Binding-site contacts:
Ligand atom C8 contacts residue ALA179 of chain 1.A at 3.6 Å (hydrophobic).
Ligand atom CE contacts residue GLN67 of chain 1.A at 3.6 Å.
Ligand atom N1 contacts residue GLY153 of chain 1.A at 3.0 Å (h-bond).
Ligand atom C4' contacts residue ASP171 of chain 1.A at 3.6 Å.
Ligand atom N contacts residue GLN77 of chain 1.A at 3.1 Å (h-bond).
Ligand atom N3 contacts residue ILE122 of chain 1.A at 3.1 Å (h-bond).
Ligand atom CA contacts residue GLN67 of chain 1.A at 3.3 Å.
Ligand atom C2 contacts residue CYS120 of chain 1.A at 3.5 Å (hydrophobic).
Ligand atom C5' contacts residue ASP171 of chain 1.A at 3.1 Å.
Ligand atom C1' contacts residue GLU121 of chain 1.A at 3.4 Å.
Ligand atom CG contacts residue GLN67 of chain 1.A at 3.3 Å.
Ligand atom N3 contacts residue GLY98 of chain 1.A at 3.5 Å.
Ligand atom CA contacts residue TYR76 of chain 1.A at 3.3 Å (hydrophobic).
Ligand atom O4' contacts residue SER173 of chain 1.A at 3.6 Å.
Ligand atom CA contacts residue ASP171 of chain 1.A at 3.5 Å.
Ligand atom CG contacts residue ASP171 of chain 1.A at 3.5 Å.
Ligand atom N7 contacts residue ALA179 of chain 1.A at 3.1 Å (h-bond).
Ligand atom O3' contacts residue VAL126 of chain 1.A at 3.3 Å.
Ligand atom CB contacts residue ASP101 of chain 1.A at 3.5 Å.
Ligand atom C4 contacts residue ILE122 of chain 1.A at 3.4 Å (hydrophobic).
Ligand atom C4' contacts residue GLU121 of chain 1.A at 3.5 Å.
Ligand atom O2' contacts residue GLN46 of chain 1.A at 3.1 Å (h-bond).
Ligand atom C2' contacts residue GLU121 of chain 1.A at 3.3 Å.
Ligand atom N contacts residue ASP101 of chain 1.A at 3.0 Å (salt-bridge).
Ligand atom CA contacts residue TYR240 of chain 1.A at 3.4 Å (hydrophobic).
Ligand atom O3' contacts residue GLU121 of chain 1.A at 2.8 Å (salt-bridge).
Ligand atom C3' contacts residue GLU121 of chain 1.A at 3.5 Å.
Ligand atom C8 contacts residue SER173 of chain 1.A at 3.2 Å.
Ligand atom O4' contacts residue GLY98 of chain 1.A at 3.5 Å.
Ligand atom CB contacts residue GLN67 of chain 1.A at 3.1 Å.
Ligand atom O2' contacts residue GLU121 of chain 1.A at 2.5 Å (salt-bridge).
Ligand atom N6 contacts residue ASP152 of chain 1.A at 2.9 Å (salt-bridge).
Ligand atom N contacts residue TYR76 of chain 1.A at 3.3 Å.
Ligand atom C2 contacts residue ILE122 of chain 1.A at 3.2 Å (hydrophobic).
Ligand atom N7 contacts residue PRO178 of chain 1.A at 3.3 Å.
Ligand atom N contacts residue ASP171 of chain 1.A at 2.8 Å (salt-bridge).
Ligand atom N6 contacts residue PRO178 of chain 1.A at 3.2 Å (h-bond).
Ligand atom C5 contacts residue ILE122 of chain 1.A at 3.5 Å (hydrophobic).
Ligand atom SD contacts residue ASP171 of chain 1.A at 3.6 Å (salt-bridge).
Ligand atom C5' contacts residue SER173 of chain 1.A at 3.4 Å.

Sequence of chain 1.A:
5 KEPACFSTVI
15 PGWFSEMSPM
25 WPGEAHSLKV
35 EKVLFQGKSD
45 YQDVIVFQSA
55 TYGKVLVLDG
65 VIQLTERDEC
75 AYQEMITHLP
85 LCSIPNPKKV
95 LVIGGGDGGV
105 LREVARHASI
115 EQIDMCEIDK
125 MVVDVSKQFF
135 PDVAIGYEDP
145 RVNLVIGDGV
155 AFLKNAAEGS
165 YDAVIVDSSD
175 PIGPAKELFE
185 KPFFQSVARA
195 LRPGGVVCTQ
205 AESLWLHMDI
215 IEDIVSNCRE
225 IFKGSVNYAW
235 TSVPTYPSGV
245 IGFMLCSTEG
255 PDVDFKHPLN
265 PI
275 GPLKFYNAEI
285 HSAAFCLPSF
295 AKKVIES

The protein below binds the small molecule below.
Small molecule (SMILES): C[S@@H](CCCN)C[C@H]1O[C@@H](n2cnc3c(N)ncnc32)[C@H](O)[C@@H]1O